This small molecule binds to this protein.
Small molecule (SMILES): CC(=O)N[C@@H]1[C@@H](O)[C@H](O)[C@@H](CO)O[C@H]1O

Binding-site contacts:
Ligand atom C4 contacts residue ASN286 of chain 2.A at 4.2 Å.
Ligand atom C2 contacts residue ASN286 of chain 2.A at 2.5 Å.
Ligand atom C3 contacts residue ASN286 of chain 2.A at 3.8 Å.
Ligand atom C7 contacts residue ASN286 of chain 2.A at 3.3 Å.
Ligand atom O5 contacts residue ASN286 of chain 2.A at 2.4 Å (h-bond).
Ligand atom C8 contacts residue ASN275 of chain 2.A at 3.6 Å.
Ligand atom C1 contacts residue ASN286 of chain 2.A at 1.4 Å.
Ligand atom C7 contacts residue ASN275 of chain 2.A at 4.3 Å.
Ligand atom C8 contacts residue THR276 of chain 2.A at 4.0 Å.
Ligand atom O7 contacts residue ASN286 of chain 2.A at 3.1 Å (h-bond).
Ligand atom C5 contacts residue ASN286 of chain 2.A at 3.7 Å.
Ligand atom N2 contacts residue ASN286 of chain 2.A at 2.9 Å (h-bond).
Ligand atom O7 contacts residue ASN275 of chain 2.A at 4.1 Å.

Sequence of chain 2.A:
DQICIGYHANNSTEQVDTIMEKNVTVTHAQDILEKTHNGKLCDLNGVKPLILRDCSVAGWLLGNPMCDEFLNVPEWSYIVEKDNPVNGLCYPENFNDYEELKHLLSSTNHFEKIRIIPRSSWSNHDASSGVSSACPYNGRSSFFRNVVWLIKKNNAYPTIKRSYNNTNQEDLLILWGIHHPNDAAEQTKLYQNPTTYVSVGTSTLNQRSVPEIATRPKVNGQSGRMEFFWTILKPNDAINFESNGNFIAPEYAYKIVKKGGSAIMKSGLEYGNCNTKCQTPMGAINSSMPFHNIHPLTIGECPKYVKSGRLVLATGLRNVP